A protein and the small-molecule ligand that binds it are described below.
Small molecule (SMILES): CC(=O)N[C@@H]1[C@@H](O)[C@H](O)[C@@H](CO)O[C@H]1O

Binding-site contacts:
Ligand atom O7 contacts residue ASN332 of chain 1.B at 4.0 Å.
Ligand atom O5 contacts residue SER357 of chain 1.B at 4.3 Å.
Ligand atom C5 contacts residue ASN332 of chain 1.B at 3.7 Å.
Ligand atom C5 contacts residue NAG1 of chain 1.S at 4.1 Å.
Ligand atom O6 contacts residue THR341 of chain 1.B at 4.0 Å.
Ligand atom C7 contacts residue ASN332 of chain 1.B at 3.8 Å.
Ligand atom C1 contacts residue NAG1 of chain 1.S at 4.4 Å.
Ligand atom O4 contacts residue NAG2 of chain 1.S at 3.5 Å.
Ligand atom C1 contacts residue ASN332 of chain 1.B at 1.4 Å.
Ligand atom C1 contacts residue SER357 of chain 1.B at 3.5 Å.
Ligand atom C2 contacts residue ASN332 of chain 1.B at 2.6 Å.
Ligand atom O5 contacts residue ASN332 of chain 1.B at 2.4 Å (h-bond).
Ligand atom C3 contacts residue ASN332 of chain 1.B at 3.8 Å.
Ligand atom N2 contacts residue ASN332 of chain 1.B at 3.0 Å (h-bond).
Ligand atom C4 contacts residue ASN332 of chain 1.B at 4.3 Å.
Ligand atom C3 contacts residue NAG1 of chain 1.S at 4.3 Å.

Sequence of chain 1.B:
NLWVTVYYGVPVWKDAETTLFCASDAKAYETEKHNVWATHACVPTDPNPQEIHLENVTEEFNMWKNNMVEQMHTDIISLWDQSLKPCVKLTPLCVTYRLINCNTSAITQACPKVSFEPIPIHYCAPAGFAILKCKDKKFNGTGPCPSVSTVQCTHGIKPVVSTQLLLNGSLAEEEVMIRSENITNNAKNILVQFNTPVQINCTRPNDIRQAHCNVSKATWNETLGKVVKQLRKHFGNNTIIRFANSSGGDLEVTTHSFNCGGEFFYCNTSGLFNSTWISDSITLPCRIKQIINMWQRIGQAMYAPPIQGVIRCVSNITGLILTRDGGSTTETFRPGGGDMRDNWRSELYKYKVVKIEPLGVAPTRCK